A protein and the small-molecule ligand that binds it are described below.
Small molecule (SMILES): CC(=O)N[C@@H]1[C@@H](O)[C@H](O)[C@@H](CO)O[C@H]1O

Sequence of chain 1.C:
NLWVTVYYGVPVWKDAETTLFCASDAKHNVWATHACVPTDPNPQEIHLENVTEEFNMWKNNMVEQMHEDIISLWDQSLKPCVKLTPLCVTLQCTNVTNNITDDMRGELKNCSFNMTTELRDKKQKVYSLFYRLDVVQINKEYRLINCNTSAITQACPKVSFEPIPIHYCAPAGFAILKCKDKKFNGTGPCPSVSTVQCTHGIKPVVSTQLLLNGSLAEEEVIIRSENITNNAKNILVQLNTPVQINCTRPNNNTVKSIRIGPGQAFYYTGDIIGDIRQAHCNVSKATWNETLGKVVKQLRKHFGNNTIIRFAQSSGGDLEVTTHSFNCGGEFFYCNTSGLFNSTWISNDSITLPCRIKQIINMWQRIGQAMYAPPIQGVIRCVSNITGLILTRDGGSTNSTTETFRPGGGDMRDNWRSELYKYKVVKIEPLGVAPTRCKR

Binding-site contacts:
Ligand atom C6 contacts residue TRP362 of chain 1.C at 4.4 Å (hydrophobic).
Ligand atom N2 contacts residue ASN306 of chain 1.C at 2.9 Å (h-bond).
Ligand atom O7 contacts residue ASN306 of chain 1.C at 3.4 Å (h-bond).
Ligand atom C1 contacts residue TRP362 of chain 1.C at 3.9 Å (hydrophobic).
Ligand atom C1 contacts residue ASN306 of chain 1.C at 1.5 Å.
Ligand atom C7 contacts residue ASN306 of chain 1.C at 3.3 Å.
Ligand atom C2 contacts residue ASN306 of chain 1.C at 2.5 Å.
Ligand atom C4 contacts residue ASN306 of chain 1.C at 4.4 Å.
Ligand atom C5 contacts residue ASN306 of chain 1.C at 3.8 Å.
Ligand atom O5 contacts residue ASN306 of chain 1.C at 2.5 Å (h-bond).
Ligand atom C3 contacts residue ASN306 of chain 1.C at 3.9 Å.
Ligand atom O6 contacts residue TRP362 of chain 1.C at 3.5 Å.
Ligand atom C8 contacts residue ASN306 of chain 1.C at 4.1 Å.
Ligand atom O5 contacts residue TRP362 of chain 1.C at 3.9 Å.
Ligand atom C5 contacts residue TRP362 of chain 1.C at 4.2 Å (hydrophobic).